Sequence of chain 1.A:
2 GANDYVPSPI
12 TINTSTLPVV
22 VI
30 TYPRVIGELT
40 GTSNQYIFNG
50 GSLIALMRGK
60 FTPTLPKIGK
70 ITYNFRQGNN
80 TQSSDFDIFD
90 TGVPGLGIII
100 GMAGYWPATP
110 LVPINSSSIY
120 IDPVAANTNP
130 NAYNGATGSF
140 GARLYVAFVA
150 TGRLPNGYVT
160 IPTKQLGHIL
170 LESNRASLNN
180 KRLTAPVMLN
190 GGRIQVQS

Binding-site contacts:
Ligand atom C4 contacts residue SER138 of chain 1.A at 4.2 Å.
Ligand atom O2 contacts residue GLY140 of chain 1.A at 2.8 Å (h-bond).
Ligand atom O2 contacts residue TYR104 of chain 1.A at 4.0 Å.
Ligand atom C2 contacts residue SER138 of chain 1.A at 4.2 Å.
Ligand atom C5 contacts residue THR136 of chain 1.A at 3.9 Å.
Ligand atom O1 contacts residue PHE139 of chain 1.A at 3.7 Å.
Ligand atom O4 contacts residue TRP105 of chain 1.A at 2.8 Å (h-bond).
Ligand atom C2 contacts residue TRP105 of chain 1.A at 4.0 Å (hydrophobic).
Ligand atom O6 contacts residue SER138 of chain 1.A at 4.3 Å.
Ligand atom C5 contacts residue SER138 of chain 1.A at 3.7 Å.
Ligand atom C2 contacts residue TYR104 of chain 1.A at 4.2 Å (hydrophobic).
Ligand atom C5 contacts residue GLN44 of chain 1.A at 4.2 Å.
Ligand atom O3 contacts residue ASN133 of chain 1.A at 3.9 Å.
Ligand atom O2 contacts residue SER138 of chain 1.A at 4.1 Å.
Ligand atom C3 contacts residue THR136 of chain 1.A at 3.8 Å.
Ligand atom C2 contacts residue GLY140 of chain 1.A at 4.0 Å.
Ligand atom C1 contacts residue GLY140 of chain 1.A at 4.0 Å.
Ligand atom C1 contacts residue TYR104 of chain 1.A at 4.1 Å (hydrophobic).
Ligand atom C1 contacts residue GLN44 of chain 1.A at 3.7 Å.
Ligand atom O3 contacts residue SER138 of chain 1.A at 4.2 Å.
Ligand atom C4 contacts residue TRP105 of chain 1.A at 4.0 Å (hydrophobic).
Ligand atom O5 contacts residue GLN44 of chain 1.A at 3.3 Å (h-bond).
Ligand atom C6 contacts residue TRP105 of chain 1.A at 4.2 Å (hydrophobic).
Ligand atom O5 contacts residue TRP105 of chain 1.A at 3.6 Å (h-bond).
Ligand atom O1 contacts residue GLY140 of chain 1.A at 3.4 Å (h-bond).
Ligand atom O1 contacts residue SER138 of chain 1.A at 2.8 Å (h-bond).
Ligand atom O1 contacts residue GLN44 of chain 1.A at 2.8 Å (h-bond).
Ligand atom C4 contacts residue THR136 of chain 1.A at 3.7 Å.
Ligand atom O6 contacts residue TRP105 of chain 1.A at 4.2 Å.
Ligand atom O3 contacts residue THR136 of chain 1.A at 3.9 Å.
Ligand atom O6 contacts residue GLN44 of chain 1.A at 2.9 Å (h-bond).
Ligand atom C3 contacts residue SER138 of chain 1.A at 3.5 Å.
Ligand atom C6 contacts residue GLN44 of chain 1.A at 4.0 Å.
Ligand atom C5 contacts residue TRP105 of chain 1.A at 4.1 Å (hydrophobic).
Ligand atom C1 contacts residue TRP105 of chain 1.A at 4.2 Å (hydrophobic).
Ligand atom O5 contacts residue SER138 of chain 1.A at 4.0 Å.
Ligand atom O2 contacts residue PHE139 of chain 1.A at 3.6 Å.
Ligand atom O5 contacts residue TYR104 of chain 1.A at 4.4 Å.
Ligand atom C1 contacts residue SER138 of chain 1.A at 3.9 Å.
Ligand atom C6 contacts residue THR136 of chain 1.A at 3.9 Å.

The protein below binds the small molecule below.
Small molecule (SMILES): OC[C@H]1O[C@H](O)[C@H](O)[C@@H](O)[C@H]1O